Sequence of chain 1.K:
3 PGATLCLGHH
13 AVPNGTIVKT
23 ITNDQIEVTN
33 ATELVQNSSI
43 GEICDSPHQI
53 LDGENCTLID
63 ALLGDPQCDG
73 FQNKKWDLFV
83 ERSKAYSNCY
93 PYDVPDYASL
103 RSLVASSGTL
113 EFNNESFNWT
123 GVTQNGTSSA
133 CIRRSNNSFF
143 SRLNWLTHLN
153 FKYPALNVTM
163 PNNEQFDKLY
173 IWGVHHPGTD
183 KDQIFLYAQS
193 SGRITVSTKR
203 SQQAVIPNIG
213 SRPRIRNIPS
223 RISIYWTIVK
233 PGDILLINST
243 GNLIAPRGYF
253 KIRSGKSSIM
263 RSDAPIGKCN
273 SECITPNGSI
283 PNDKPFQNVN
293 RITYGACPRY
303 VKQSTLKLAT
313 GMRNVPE

Binding-site contacts:
Ligand atom C7 contacts residue LYS86 of chain 1.K at 4.4 Å.
Ligand atom C3 contacts residue ASN57 of chain 1.K at 3.6 Å.
Ligand atom C8 contacts residue LYS86 of chain 1.K at 3.4 Å.
Ligand atom C1 contacts residue TYR88 of chain 1.K at 4.2 Å (hydrophobic).
Ligand atom C6 contacts residue TYR88 of chain 1.K at 3.4 Å (hydrophobic).
Ligand atom C5 contacts residue TYR88 of chain 1.K at 3.8 Å (hydrophobic).
Ligand atom O6 contacts residue TYR88 of chain 1.K at 3.6 Å (h-bond).
Ligand atom O5 contacts residue TYR88 of chain 1.K at 3.2 Å (h-bond).
Ligand atom O7 contacts residue GLU56 of chain 1.K at 3.1 Å (salt-bridge).
Ligand atom C7 contacts residue GLU56 of chain 1.K at 3.7 Å.
Ligand atom C5 contacts residue ASN57 of chain 1.K at 3.6 Å.
Ligand atom O5 contacts residue ASN57 of chain 1.K at 2.4 Å (h-bond).
Ligand atom C8 contacts residue GLU56 of chain 1.K at 3.5 Å.
Ligand atom C2 contacts residue ASN57 of chain 1.K at 2.2 Å.
Ligand atom N2 contacts residue ASN57 of chain 1.K at 2.7 Å (h-bond).
Ligand atom C4 contacts residue ASN57 of chain 1.K at 4.1 Å.
Ligand atom O7 contacts residue ASN57 of chain 1.K at 3.4 Å (h-bond).
Ligand atom C1 contacts residue ASN57 of chain 1.K at 1.4 Å.
Ligand atom C7 contacts residue ASN57 of chain 1.K at 3.3 Å.
Ligand atom N2 contacts residue LYS86 of chain 1.K at 4.4 Å.

This small molecule binds to this protein.
Small molecule (SMILES): CC(=O)N[C@H]1[C@H](O[C@H]2[C@H](O)[C@@H](NC(C)=O)CO[C@@H]2CO)O[C@H](CO)[C@@H](O)[C@@H]1O